Sequence of chain 1.A:
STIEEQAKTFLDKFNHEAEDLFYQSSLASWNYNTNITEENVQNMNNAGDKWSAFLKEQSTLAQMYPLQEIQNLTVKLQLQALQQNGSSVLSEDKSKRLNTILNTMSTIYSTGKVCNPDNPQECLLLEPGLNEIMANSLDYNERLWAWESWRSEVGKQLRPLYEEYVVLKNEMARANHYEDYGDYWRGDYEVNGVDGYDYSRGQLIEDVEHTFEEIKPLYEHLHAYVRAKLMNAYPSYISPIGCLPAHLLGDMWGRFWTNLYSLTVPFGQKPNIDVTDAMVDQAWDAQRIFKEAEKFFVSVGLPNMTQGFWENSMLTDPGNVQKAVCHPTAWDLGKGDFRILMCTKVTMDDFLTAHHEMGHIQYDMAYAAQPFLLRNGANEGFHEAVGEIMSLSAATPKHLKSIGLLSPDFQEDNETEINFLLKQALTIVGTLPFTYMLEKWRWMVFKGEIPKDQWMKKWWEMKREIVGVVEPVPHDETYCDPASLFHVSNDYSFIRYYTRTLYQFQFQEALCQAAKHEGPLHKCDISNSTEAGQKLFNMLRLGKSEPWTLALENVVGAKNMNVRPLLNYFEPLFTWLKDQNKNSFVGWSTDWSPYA

A small-molecule ligand and the protein it binds are described below.
Small molecule (SMILES): CC(=O)N[C@@H]1[C@@H](O)[C@H](O)[C@@H](CO)O[C@H]1O

Binding-site contacts:
Ligand atom C7 contacts residue ASP413 of chain 1.A at 4.3 Å.
Ligand atom O7 contacts residue ASN414 of chain 1.A at 4.0 Å.
Ligand atom C4 contacts residue ASN414 of chain 1.A at 4.2 Å.
Ligand atom C8 contacts residue ASP413 of chain 1.A at 3.8 Å.
Ligand atom O7 contacts residue ASP413 of chain 1.A at 4.2 Å.
Ligand atom C3 contacts residue ASN414 of chain 1.A at 3.8 Å.
Ligand atom C1 contacts residue ASN414 of chain 1.A at 1.4 Å.
Ligand atom C8 contacts residue ASN414 of chain 1.A at 4.1 Å.
Ligand atom C2 contacts residue ASN414 of chain 1.A at 2.5 Å.
Ligand atom N2 contacts residue ASN414 of chain 1.A at 2.9 Å (h-bond).
Ligand atom O5 contacts residue ASN414 of chain 1.A at 2.3 Å (h-bond).
Ligand atom C7 contacts residue ASN414 of chain 1.A at 3.7 Å.
Ligand atom C5 contacts residue ASN414 of chain 1.A at 3.6 Å.